Sequence of chain 1.B:
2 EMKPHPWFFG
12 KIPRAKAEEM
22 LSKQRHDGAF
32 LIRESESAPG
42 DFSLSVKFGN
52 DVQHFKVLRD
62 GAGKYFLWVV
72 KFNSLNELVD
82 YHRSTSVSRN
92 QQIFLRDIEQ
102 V

The small molecule below binds the protein below.
Small molecule (SMILES): CC(=O)N[C@@H](Cc1ccc(OP(=O)(O)O)cc1)C(=O)NC1(C(=O)N[C@@H](CC(N)=O)C(=O)NCCCC(C)C)CCCCC1

Binding-site contacts:
Ligand atom O1P contacts residue GLU37 of chain 1.B at 2.8 Å (salt-bridge).
Ligand atom CE1 contacts residue LYS57 of chain 1.B at 3.0 Å.
Ligand atom P contacts residue ARG34 of chain 1.B at 3.5 Å.
Ligand atom CD1 contacts residue LYS57 of chain 1.B at 3.5 Å.
Ligand atom OH contacts residue SER38 of chain 1.B at 3.4 Å (h-bond).
Ligand atom CZ contacts residue LYS57 of chain 1.B at 3.3 Å.
Ligand atom CB contacts residue TRP69 of chain 1.B at 3.4 Å (hydrophobic).
Ligand atom O2P contacts residue GLU37 of chain 1.B at 3.1 Å (salt-bridge).
Ligand atom O1P contacts residue SER38 of chain 1.B at 3.1 Å (h-bond).
Ligand atom O2P contacts residue SER36 of chain 1.B at 2.7 Å (h-bond).
Ligand atom CG contacts residue LYS57 of chain 1.B at 3.5 Å.
Ligand atom CE2 contacts residue SER44 of chain 1.B at 3.5 Å.
Ligand atom CD2 contacts residue LYS57 of chain 1.B at 3.5 Å.
Ligand atom C contacts residue HIS55 of chain 1.B at 3.3 Å.
Ligand atom CG contacts residue LYS57 of chain 1.B at 3.4 Å.
Ligand atom ND2 contacts residue LEU68 of chain 1.B at 2.9 Å (h-bond).
Ligand atom P contacts residue GLU37 of chain 1.B at 3.6 Å.
Ligand atom O3P contacts residue ARG15 of chain 1.B at 3.0 Å (salt-bridge).
Ligand atom O3P contacts residue ARG34 of chain 1.B at 2.8 Å (salt-bridge).
Ligand atom CG contacts residue LEU68 of chain 1.B at 3.7 Å (hydrophobic).
Ligand atom CD contacts residue GLN54 of chain 1.B at 3.6 Å.
Ligand atom ND2 contacts residue LEU59 of chain 1.B at 3.6 Å.
Ligand atom OH contacts residue SER36 of chain 1.B at 3.6 Å.
Ligand atom CA contacts residue TRP69 of chain 1.B at 3.5 Å (hydrophobic).
Ligand atom O2P contacts residue ARG34 of chain 1.B at 2.7 Å (salt-bridge).
Ligand atom CB contacts residue PHE56 of chain 1.B at 3.5 Å (hydrophobic).
Ligand atom CB contacts residue LEU68 of chain 1.B at 3.6 Å (hydrophobic).
Ligand atom OD1 contacts residue LYS57 of chain 1.B at 2.8 Å (salt-bridge).
Ligand atom OH contacts residue LYS57 of chain 1.B at 3.4 Å.
Ligand atom CD2 contacts residue HIS55 of chain 1.B at 3.7 Å.
Ligand atom CB contacts residue HIS55 of chain 1.B at 3.7 Å.
Ligand atom OD1 contacts residue PHE56 of chain 1.B at 3.5 Å.
Ligand atom CG contacts residue GLN54 of chain 1.B at 3.4 Å.
Ligand atom CG contacts residue HIS55 of chain 1.B at 3.8 Å.
Ligand atom ND2 contacts residue LYS57 of chain 1.B at 2.8 Å (salt-bridge).
Ligand atom O2P contacts residue SER44 of chain 1.B at 3.0 Å (h-bond).
Ligand atom O contacts residue ARG15 of chain 1.B at 3.0 Å (salt-bridge).
Ligand atom CA contacts residue HIS55 of chain 1.B at 3.1 Å.
Ligand atom N contacts residue HIS55 of chain 1.B at 2.9 Å (h-bond).
Ligand atom C contacts residue ARG15 of chain 1.B at 3.6 Å.